Sequence of chain 24.C:
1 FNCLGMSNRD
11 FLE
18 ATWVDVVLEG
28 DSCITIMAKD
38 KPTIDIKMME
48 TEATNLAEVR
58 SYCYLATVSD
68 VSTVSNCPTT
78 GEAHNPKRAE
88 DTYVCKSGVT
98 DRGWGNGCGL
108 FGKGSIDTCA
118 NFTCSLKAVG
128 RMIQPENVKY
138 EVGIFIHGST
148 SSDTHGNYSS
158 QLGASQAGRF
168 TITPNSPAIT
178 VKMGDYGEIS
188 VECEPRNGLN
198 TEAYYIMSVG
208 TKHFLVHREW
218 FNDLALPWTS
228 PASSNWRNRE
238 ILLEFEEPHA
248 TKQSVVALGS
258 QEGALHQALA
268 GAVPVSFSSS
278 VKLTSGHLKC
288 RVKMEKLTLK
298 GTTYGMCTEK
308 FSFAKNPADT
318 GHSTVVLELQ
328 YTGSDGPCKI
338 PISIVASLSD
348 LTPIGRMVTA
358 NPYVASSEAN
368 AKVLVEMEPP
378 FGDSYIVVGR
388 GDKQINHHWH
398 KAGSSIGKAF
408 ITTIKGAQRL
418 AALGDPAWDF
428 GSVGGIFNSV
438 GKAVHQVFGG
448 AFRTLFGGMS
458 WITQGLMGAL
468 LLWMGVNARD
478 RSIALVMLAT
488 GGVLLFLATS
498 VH

Binding-site contacts:
Ligand atom C8 contacts residue ASN154 of chain 24.C at 4.2 Å.
Ligand atom C1 contacts residue SER157 of chain 24.C at 3.9 Å.
Ligand atom C4 contacts residue ASN154 of chain 24.C at 4.2 Å.
Ligand atom C2 contacts residue ASN154 of chain 24.C at 2.4 Å.
Ligand atom C7 contacts residue ASN154 of chain 24.C at 4.0 Å.
Ligand atom C1 contacts residue ASN154 of chain 24.C at 1.4 Å.
Ligand atom O5 contacts residue SER157 of chain 24.C at 3.8 Å.
Ligand atom C3 contacts residue ASN154 of chain 24.C at 3.8 Å.
Ligand atom C5 contacts residue ASN154 of chain 24.C at 3.7 Å.
Ligand atom N2 contacts residue ASN154 of chain 24.C at 2.9 Å (h-bond).
Ligand atom O5 contacts residue ASN154 of chain 24.C at 2.4 Å (h-bond).

The small molecule below binds the protein below.
Small molecule (SMILES): CC(=O)N[C@@H]1[C@@H](O)[C@H](O)[C@@H](CO)O[C@H]1O